Binding-site contacts:
Ligand atom C23 contacts residue HEM1 of chain 1.H at 3.8 Å.
Ligand atom C24 contacts residue VAL271 of chain 1.B at 3.4 Å (hydrophobic).
Ligand atom C04 contacts residue PHE288 of chain 1.B at 3.4 Å (hydrophobic).
Ligand atom C04 contacts residue SER289 of chain 1.B at 3.8 Å.
Ligand atom C24 contacts residue HEM1 of chain 1.H at 3.9 Å.
Ligand atom N33 contacts residue HEM1 of chain 1.H at 3.8 Å.
Ligand atom C21 contacts residue HEM1 of chain 1.H at 3.8 Å.
Ligand atom C05 contacts residue SER289 of chain 1.B at 3.5 Å.
Ligand atom C03 contacts residue VAL271 of chain 1.B at 3.7 Å (hydrophobic).
Ligand atom N08 contacts residue TRP291 of chain 1.B at 3.0 Å (h-bond).
Ligand atom C04 contacts residue GLY290 of chain 1.B at 3.8 Å.
Ligand atom C21 contacts residue GLU296 of chain 1.B at 3.1 Å.
Ligand atom C25 contacts residue VAL271 of chain 1.B at 3.7 Å (hydrophobic).
Ligand atom C04 contacts residue PRO269 of chain 1.B at 3.3 Å (hydrophobic).
Ligand atom C06 contacts residue PRO269 of chain 1.B at 3.8 Å (hydrophobic).
Ligand atom C28 contacts residue HEM1 of chain 1.H at 3.6 Å.
Ligand atom C05 contacts residue GLY290 of chain 1.B at 3.2 Å.
Ligand atom N08 contacts residue HEM1 of chain 1.H at 3.7 Å.
Ligand atom C23 contacts residue VAL271 of chain 1.B at 3.5 Å (hydrophobic).
Ligand atom C05 contacts residue HEM1 of chain 1.H at 3.5 Å.
Ligand atom C05 contacts residue PHE288 of chain 1.B at 3.7 Å (hydrophobic).
Ligand atom S01 contacts residue GLY290 of chain 1.B at 3.9 Å.
Ligand atom C22 contacts residue HEM1 of chain 1.H at 3.6 Å.
Ligand atom C28 contacts residue VAL271 of chain 1.B at 3.5 Å (hydrophobic).
Ligand atom N08 contacts residue GLU296 of chain 1.B at 2.8 Å (salt-bridge).
Ligand atom C27 contacts residue HEM1 of chain 1.H at 3.3 Å.
Ligand atom N30 contacts residue VAL271 of chain 1.B at 3.7 Å.
Ligand atom C35 contacts residue HEM1 of chain 1.H at 3.7 Å.
Ligand atom N07 contacts residue GLU296 of chain 1.B at 2.5 Å (salt-bridge).
Ligand atom C26 contacts residue GLU296 of chain 1.B at 3.4 Å.
Ligand atom C02 contacts residue PRO269 of chain 1.B at 3.8 Å (hydrophobic).
Ligand atom C36 contacts residue ARG185 of chain 1.B at 3.9 Å.
Ligand atom C28 contacts residue MET274 of chain 1.B at 3.6 Å (hydrophobic).
Ligand atom N08 contacts residue PRO269 of chain 1.B at 3.9 Å.
Ligand atom C03 contacts residue PRO269 of chain 1.B at 3.4 Å (hydrophobic).
Ligand atom S01 contacts residue HEM1 of chain 1.H at 3.2 Å.
Ligand atom C32 contacts residue HEM1 of chain 1.H at 3.5 Å.
Ligand atom C29 contacts residue TYR410 of chain 1.B at 3.6 Å (hydrophobic).
Ligand atom C06 contacts residue GLU296 of chain 1.B at 3.3 Å.
Ligand atom C25 contacts residue HEM1 of chain 1.H at 3.7 Å.

Sequence of chain 1.B:
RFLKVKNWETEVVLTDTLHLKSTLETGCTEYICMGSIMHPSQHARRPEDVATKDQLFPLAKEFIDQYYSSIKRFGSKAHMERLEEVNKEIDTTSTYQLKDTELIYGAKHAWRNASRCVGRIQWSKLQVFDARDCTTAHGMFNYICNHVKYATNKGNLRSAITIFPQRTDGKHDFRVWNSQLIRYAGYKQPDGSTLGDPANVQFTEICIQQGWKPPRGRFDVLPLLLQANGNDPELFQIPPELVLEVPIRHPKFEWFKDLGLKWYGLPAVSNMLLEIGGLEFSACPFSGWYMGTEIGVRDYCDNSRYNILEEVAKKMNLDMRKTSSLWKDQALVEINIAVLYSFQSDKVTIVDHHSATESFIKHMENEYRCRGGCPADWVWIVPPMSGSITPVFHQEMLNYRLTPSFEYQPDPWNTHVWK

The protein below binds the small molecule below.
Small molecule (SMILES): [H]/N=C(/Nc1ccc2c(c1)CCCN2CCN(C)CC)c1cccs1